A small-molecule ligand and the protein it binds are described below.
Small molecule (SMILES): CC(=O)N[C@@H]1[C@@H](O)[C@H](O)[C@@H](CO)O[C@H]1O

Sequence of chain 1.C:
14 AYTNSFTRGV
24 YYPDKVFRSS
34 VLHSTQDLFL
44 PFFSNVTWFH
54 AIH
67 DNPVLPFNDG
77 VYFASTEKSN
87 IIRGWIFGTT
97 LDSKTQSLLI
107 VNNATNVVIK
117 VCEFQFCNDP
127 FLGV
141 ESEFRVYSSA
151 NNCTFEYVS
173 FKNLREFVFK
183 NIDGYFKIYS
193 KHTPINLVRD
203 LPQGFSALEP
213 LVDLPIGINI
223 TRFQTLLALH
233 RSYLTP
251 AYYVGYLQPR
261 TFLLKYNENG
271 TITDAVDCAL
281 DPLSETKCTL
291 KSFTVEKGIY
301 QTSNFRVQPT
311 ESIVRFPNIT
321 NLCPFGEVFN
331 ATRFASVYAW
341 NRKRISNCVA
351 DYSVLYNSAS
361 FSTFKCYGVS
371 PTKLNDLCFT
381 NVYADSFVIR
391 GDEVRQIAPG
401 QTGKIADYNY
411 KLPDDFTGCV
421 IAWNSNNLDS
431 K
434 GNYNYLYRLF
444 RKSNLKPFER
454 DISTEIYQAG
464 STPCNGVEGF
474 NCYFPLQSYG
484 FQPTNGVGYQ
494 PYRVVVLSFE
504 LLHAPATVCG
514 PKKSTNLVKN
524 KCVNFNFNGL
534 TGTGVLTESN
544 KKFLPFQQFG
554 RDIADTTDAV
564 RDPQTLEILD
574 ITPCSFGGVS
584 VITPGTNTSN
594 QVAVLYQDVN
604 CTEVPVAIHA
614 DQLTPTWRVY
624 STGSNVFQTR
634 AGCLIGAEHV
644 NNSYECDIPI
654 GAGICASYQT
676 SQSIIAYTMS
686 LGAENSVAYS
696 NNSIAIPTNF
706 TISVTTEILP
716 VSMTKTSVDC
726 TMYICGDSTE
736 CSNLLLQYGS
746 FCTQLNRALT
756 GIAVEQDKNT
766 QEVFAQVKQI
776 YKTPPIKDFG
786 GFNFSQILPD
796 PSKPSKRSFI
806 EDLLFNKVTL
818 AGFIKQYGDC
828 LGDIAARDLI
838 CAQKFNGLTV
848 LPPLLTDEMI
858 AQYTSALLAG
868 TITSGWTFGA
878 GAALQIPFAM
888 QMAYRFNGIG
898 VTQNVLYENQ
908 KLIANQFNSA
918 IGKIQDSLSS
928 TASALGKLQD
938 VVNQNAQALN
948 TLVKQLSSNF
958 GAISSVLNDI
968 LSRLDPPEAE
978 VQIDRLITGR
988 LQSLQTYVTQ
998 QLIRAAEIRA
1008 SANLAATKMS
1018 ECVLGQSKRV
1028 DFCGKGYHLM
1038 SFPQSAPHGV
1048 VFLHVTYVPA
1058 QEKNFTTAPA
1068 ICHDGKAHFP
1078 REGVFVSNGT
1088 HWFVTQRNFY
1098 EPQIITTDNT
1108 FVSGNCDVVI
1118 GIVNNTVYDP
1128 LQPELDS

Binding-site contacts:
Ligand atom C7 contacts residue ASN696 of chain 1.C at 3.2 Å.
Ligand atom O7 contacts residue ASN696 of chain 1.C at 3.4 Å (h-bond).
Ligand atom C8 contacts residue ASN696 of chain 1.C at 4.3 Å.
Ligand atom C3 contacts residue ASN696 of chain 1.C at 3.7 Å.
Ligand atom O5 contacts residue ASN696 of chain 1.C at 2.4 Å (h-bond).
Ligand atom C8 contacts residue GLY1118 of chain 1.C at 3.6 Å.
Ligand atom C1 contacts residue ASN696 of chain 1.C at 1.4 Å.
Ligand atom N2 contacts residue ASN696 of chain 1.C at 2.8 Å (h-bond).
Ligand atom O7 contacts residue ILE1117 of chain 1.C at 4.0 Å.
Ligand atom C4 contacts residue ASN696 of chain 1.C at 4.2 Å.
Ligand atom C8 contacts residue ILE1117 of chain 1.C at 3.7 Å (hydrophobic).
Ligand atom C5 contacts residue ASN696 of chain 1.C at 3.7 Å.
Ligand atom C2 contacts residue ASN696 of chain 1.C at 2.4 Å.
Ligand atom C7 contacts residue ILE1117 of chain 1.C at 4.4 Å (hydrophobic).